Binding-site contacts:
Ligand atom C2' contacts residue SO41 of chain 3.B at 3.7 Å.
Ligand atom N7 contacts residue GLY118 of chain 3.A at 3.3 Å (h-bond).
Ligand atom O3' contacts residue TYR88 of chain 3.A at 3.1 Å (h-bond).
Ligand atom C1' contacts residue ALA116 of chain 3.A at 3.3 Å (hydrophobic).
Ligand atom O6 contacts residue GLU201 of chain 3.A at 3.8 Å.
Ligand atom O2' contacts residue MET219 of chain 3.A at 3.0 Å (h-bond).
Ligand atom O3' contacts residue SO41 of chain 3.B at 2.9 Å (h-bond).
Ligand atom C8 contacts residue ALA117 of chain 3.A at 3.7 Å (hydrophobic).
Ligand atom O2' contacts residue SO41 of chain 3.B at 2.9 Å (h-bond).
Ligand atom O6 contacts residue GLY118 of chain 3.A at 3.4 Å.
Ligand atom N1 contacts residue PHE200 of chain 3.A at 3.7 Å.
Ligand atom C6 contacts residue GLY118 of chain 3.A at 3.6 Å.
Ligand atom N3 contacts residue MET219 of chain 3.A at 3.7 Å.
Ligand atom O6 contacts residue VAL245 of chain 3.A at 3.5 Å.
Ligand atom C4' contacts residue SO41 of chain 3.B at 3.4 Å.
Ligand atom C5 contacts residue VAL217 of chain 3.A at 3.7 Å (hydrophobic).
Ligand atom C2 contacts residue GLU201 of chain 3.A at 3.3 Å.
Ligand atom C5 contacts residue GLY118 of chain 3.A at 3.4 Å.
Ligand atom O5' contacts residue VAL260 of chain 3.A at 3.6 Å.
Ligand atom O5' contacts residue HIS257 of chain 3.A at 2.8 Å (h-bond).
Ligand atom C8 contacts residue ASN243 of chain 3.A at 3.8 Å.
Ligand atom C4 contacts residue PHE200 of chain 3.A at 3.8 Å (hydrophobic).
Ligand atom O6 contacts residue ASN243 of chain 3.A at 3.1 Å (h-bond).
Ligand atom C5' contacts residue PHE159 of chain 1.A at 3.6 Å (hydrophobic).
Ligand atom C1' contacts residue SO41 of chain 3.B at 3.8 Å.
Ligand atom C3' contacts residue MET219 of chain 3.A at 3.7 Å (hydrophobic).
Ligand atom N4' contacts residue SO41 of chain 3.B at 3.5 Å (h-bond).
Ligand atom N1 contacts residue GLU201 of chain 3.A at 3.0 Å (salt-bridge).
Ligand atom N3 contacts residue GLY218 of chain 3.A at 3.7 Å.
Ligand atom C9 contacts residue ALA116 of chain 3.A at 3.6 Å (hydrophobic).
Ligand atom N3 contacts residue VAL217 of chain 3.A at 3.7 Å.
Ligand atom C2 contacts residue VAL217 of chain 3.A at 3.6 Å (hydrophobic).
Ligand atom N7 contacts residue ALA117 of chain 3.A at 3.6 Å.
Ligand atom C4 contacts residue VAL217 of chain 3.A at 3.7 Å (hydrophobic).
Ligand atom C5 contacts residue PHE200 of chain 3.A at 3.7 Å (hydrophobic).
Ligand atom N1 contacts residue VAL217 of chain 3.A at 3.4 Å.
Ligand atom C3' contacts residue PHE159 of chain 1.A at 3.8 Å (hydrophobic).
Ligand atom C6 contacts residue PHE200 of chain 3.A at 3.8 Å (hydrophobic).
Ligand atom N7 contacts residue ASN243 of chain 3.A at 3.0 Å (h-bond).
Ligand atom C3' contacts residue SO41 of chain 3.B at 3.6 Å.

A small-molecule ligand and the protein it binds are described below.
Small molecule (SMILES): O=c1[nH]cnc2c([C@@H]3N[C@H](CO)[C@@H](O)[C@H]3O)c[nH]c12

Sequence of chain 3.A:
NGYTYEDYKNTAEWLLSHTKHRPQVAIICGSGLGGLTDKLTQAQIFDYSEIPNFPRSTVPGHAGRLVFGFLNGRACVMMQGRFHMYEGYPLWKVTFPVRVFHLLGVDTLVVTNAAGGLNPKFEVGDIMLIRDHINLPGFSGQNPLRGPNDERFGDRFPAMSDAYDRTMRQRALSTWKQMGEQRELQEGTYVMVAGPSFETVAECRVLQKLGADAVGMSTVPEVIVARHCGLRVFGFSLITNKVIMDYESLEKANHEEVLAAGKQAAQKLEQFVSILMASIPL

Sequence of chain 1.A:
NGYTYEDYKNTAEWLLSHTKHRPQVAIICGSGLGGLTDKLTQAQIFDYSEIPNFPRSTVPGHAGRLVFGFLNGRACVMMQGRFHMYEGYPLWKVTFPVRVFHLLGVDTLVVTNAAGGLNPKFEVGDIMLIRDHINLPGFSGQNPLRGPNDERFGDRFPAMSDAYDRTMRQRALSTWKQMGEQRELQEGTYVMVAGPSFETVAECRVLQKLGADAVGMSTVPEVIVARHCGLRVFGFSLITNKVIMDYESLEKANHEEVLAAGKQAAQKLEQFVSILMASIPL